Sequence of chain 19.B:
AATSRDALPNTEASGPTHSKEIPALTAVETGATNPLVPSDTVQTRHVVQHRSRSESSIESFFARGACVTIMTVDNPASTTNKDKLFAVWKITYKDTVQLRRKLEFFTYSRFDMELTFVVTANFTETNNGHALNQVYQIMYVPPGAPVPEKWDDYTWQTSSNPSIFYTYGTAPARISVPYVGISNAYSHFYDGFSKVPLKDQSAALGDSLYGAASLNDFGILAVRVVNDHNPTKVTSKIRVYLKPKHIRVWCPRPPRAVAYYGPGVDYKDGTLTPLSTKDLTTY

Binding-site contacts:
Ligand atom C8 contacts residue TYR159 of chain 19.B at 3.5 Å (hydrophobic).
Ligand atom O16 contacts residue MET132 of chain 19.B at 3.6 Å.
Ligand atom C23 contacts residue TYR112 of chain 19.B at 3.3 Å (hydrophobic).
Ligand atom C10 contacts residue MET132 of chain 19.B at 3.7 Å (hydrophobic).
Ligand atom O24 contacts residue TYR112 of chain 19.B at 3.8 Å.
Ligand atom C5 contacts residue TYR159 of chain 19.B at 3.7 Å (hydrophobic).
Ligand atom C21 contacts residue TYR112 of chain 19.B at 3.4 Å (hydrophobic).
Ligand atom C7 contacts residue TYR159 of chain 19.B at 3.7 Å (hydrophobic).
Ligand atom C3 contacts residue TYR159 of chain 19.B at 3.7 Å (hydrophobic).
Ligand atom O25 contacts residue THR111 of chain 19.B at 3.4 Å (h-bond).
Ligand atom C14 contacts residue MET132 of chain 19.B at 3.5 Å (hydrophobic).
Ligand atom C1 contacts residue ILE157 of chain 19.B at 3.4 Å (hydrophobic).
Ligand atom C21 contacts residue PHE237 of chain 19.B at 3.7 Å (hydrophobic).
Ligand atom C8 contacts residue VAL196 of chain 19.B at 3.7 Å (hydrophobic).
Ligand atom N4 contacts residue LEU240 of chain 19.B at 3.3 Å.
Ligand atom C5 contacts residue ILE194 of chain 19.B at 3.8 Å (hydrophobic).
Ligand atom C15 contacts residue MET132 of chain 19.B at 3.6 Å (hydrophobic).
Ligand atom C4 contacts residue TYR159 of chain 19.B at 3.7 Å (hydrophobic).
Ligand atom N3 contacts residue LEU240 of chain 19.B at 3.4 Å.
Ligand atom C13 contacts residue PHE237 of chain 19.B at 3.7 Å (hydrophobic).
Ligand atom C1 contacts residue ILE183 of chain 19.B at 3.5 Å (hydrophobic).
Ligand atom C23 contacts residue PHE237 of chain 19.B at 3.8 Å (hydrophobic).
Ligand atom C20 contacts residue PHE237 of chain 19.B at 3.4 Å (hydrophobic).
Ligand atom C4 contacts residue ALA24 of chain 19.D at 3.5 Å (hydrophobic).
Ligand atom C18 contacts residue PHE237 of chain 19.B at 3.8 Å (hydrophobic).
Ligand atom C26 contacts residue THR111 of chain 19.B at 3.6 Å.
Ligand atom C11 contacts residue LEU134 of chain 19.B at 3.8 Å (hydrophobic).
Ligand atom C7 contacts residue VAL196 of chain 19.B at 3.5 Å (hydrophobic).
Ligand atom C13 contacts residue MET132 of chain 19.B at 3.8 Å (hydrophobic).
Ligand atom C26 contacts residue LYS113 of chain 19.B at 3.7 Å.
Ligand atom C3 contacts residue ALA24 of chain 19.D at 3.5 Å (hydrophobic).
Ligand atom C4 contacts residue ILE194 of chain 19.B at 3.8 Å (hydrophobic).
Ligand atom C19 contacts residue PHE237 of chain 19.B at 3.5 Å (hydrophobic).
Ligand atom N6 contacts residue VAL196 of chain 19.B at 3.8 Å.
Ligand atom C3 contacts residue PRO181 of chain 19.B at 3.7 Å (hydrophobic).
Ligand atom C20 contacts residue TYR112 of chain 19.B at 3.4 Å (hydrophobic).
Ligand atom C12 contacts residue VAL199 of chain 19.B at 3.7 Å (hydrophobic).
Ligand atom O25 contacts residue TYR112 of chain 19.B at 3.4 Å.
Ligand atom C14 contacts residue VAL199 of chain 19.B at 3.8 Å (hydrophobic).
Ligand atom C27 contacts residue ASP236 of chain 19.B at 3.6 Å.

The protein below binds the small molecule below.
Small molecule (SMILES): CCOC(=O)c1ccc(OCCCCC2CCN(c3ccc(C)nn3)CC2)cc1

Sequence of chain 19.D:
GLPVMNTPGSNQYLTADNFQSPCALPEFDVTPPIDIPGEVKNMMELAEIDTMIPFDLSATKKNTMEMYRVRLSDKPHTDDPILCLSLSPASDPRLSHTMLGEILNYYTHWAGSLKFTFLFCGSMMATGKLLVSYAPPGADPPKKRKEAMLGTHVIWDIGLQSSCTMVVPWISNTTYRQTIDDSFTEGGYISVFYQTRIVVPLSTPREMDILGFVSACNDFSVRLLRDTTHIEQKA